Sequence of chain 1.F:
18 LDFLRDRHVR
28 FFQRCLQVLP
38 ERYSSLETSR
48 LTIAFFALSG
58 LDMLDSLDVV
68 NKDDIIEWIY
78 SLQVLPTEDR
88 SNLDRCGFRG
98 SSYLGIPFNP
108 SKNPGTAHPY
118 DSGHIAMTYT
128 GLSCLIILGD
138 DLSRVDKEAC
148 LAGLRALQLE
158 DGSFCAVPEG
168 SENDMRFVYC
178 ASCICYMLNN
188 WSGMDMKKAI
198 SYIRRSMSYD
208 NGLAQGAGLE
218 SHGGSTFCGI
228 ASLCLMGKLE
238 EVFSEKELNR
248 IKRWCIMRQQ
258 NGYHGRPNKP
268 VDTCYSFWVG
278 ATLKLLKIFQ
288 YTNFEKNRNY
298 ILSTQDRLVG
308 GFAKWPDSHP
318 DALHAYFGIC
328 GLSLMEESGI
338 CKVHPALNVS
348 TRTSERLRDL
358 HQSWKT

Sequence of chain 1.E:
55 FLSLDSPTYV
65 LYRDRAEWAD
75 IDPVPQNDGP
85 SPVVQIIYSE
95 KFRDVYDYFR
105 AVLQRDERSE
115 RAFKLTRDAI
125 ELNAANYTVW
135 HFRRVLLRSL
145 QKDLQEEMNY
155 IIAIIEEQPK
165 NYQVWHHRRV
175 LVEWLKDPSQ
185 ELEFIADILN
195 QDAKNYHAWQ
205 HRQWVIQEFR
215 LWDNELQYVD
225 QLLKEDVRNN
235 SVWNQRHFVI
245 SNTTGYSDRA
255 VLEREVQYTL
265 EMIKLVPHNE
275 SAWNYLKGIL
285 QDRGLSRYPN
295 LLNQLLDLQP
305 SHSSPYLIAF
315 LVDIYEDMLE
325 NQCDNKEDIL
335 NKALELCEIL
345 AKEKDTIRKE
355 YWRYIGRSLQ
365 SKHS

Sequence of chain 1.O:
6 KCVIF

The small molecule below binds the protein below.
Small molecule (SMILES): CC(C)=CCC/C(C)=C/CC/C(C)=C/CCN(C)CCO[P](=O)(O)OP(=O)(O)O

Binding-site contacts:
Ligand atom C15 contacts residue TYR176 of chain 1.F at 3.9 Å (hydrophobic).
Ligand atom O1B contacts residue ARG263 of chain 1.F at 2.9 Å (salt-bridge).
Ligand atom C12 contacts residue TRP275 of chain 1.F at 3.7 Å (hydrophobic).
Ligand atom C15 contacts residue ARG173 of chain 1.F at 3.8 Å.
Ligand atom O3B contacts residue TYR272 of chain 1.F at 3.7 Å.
Ligand atom O1A contacts residue LYS198 of chain 1.E at 3.5 Å (salt-bridge).
Ligand atom C14 contacts residue ARG173 of chain 1.F at 3.6 Å.
Ligand atom C18 contacts residue TYR126 of chain 1.F at 3.6 Å (hydrophobic).
Ligand atom C9 contacts residue TRP275 of chain 1.F at 3.8 Å (hydrophobic).
Ligand atom C5 contacts residue TYR166 of chain 1.E at 3.7 Å (hydrophobic).
Ligand atom C19 contacts residue ASN345 of chain 1.F at 3.6 Å.
Ligand atom C4 contacts residue VAL8 of chain 1.O at 3.7 Å (hydrophobic).
Ligand atom C17 contacts residue TYR126 of chain 1.F at 3.9 Å (hydrophobic).
Ligand atom C1 contacts residue TYR200 of chain 1.E at 3.4 Å (hydrophobic).
Ligand atom C14 contacts residue ILE9 of chain 1.O at 3.8 Å (hydrophobic).
Ligand atom C9 contacts residue GLY221 of chain 1.F at 3.9 Å.
Ligand atom C20 contacts residue THR127 of chain 1.F at 3.6 Å.
Ligand atom C10 contacts residue TYR272 of chain 1.F at 3.5 Å (hydrophobic).
Ligand atom O1A contacts residue ARG263 of chain 1.F at 3.0 Å (salt-bridge).
Ligand atom O2A contacts residue LYS164 of chain 1.E at 3.0 Å (salt-bridge).
Ligand atom O2B contacts residue HIS219 of chain 1.F at 2.5 Å (h-bond).
Ligand atom C1 contacts residue HIS201 of chain 1.E at 3.6 Å.
Ligand atom C10 contacts residue TRP275 of chain 1.F at 3.5 Å (hydrophobic).
Ligand atom C12 contacts residue ARG173 of chain 1.F at 3.8 Å.
Ligand atom C12 contacts residue CYS225 of chain 1.F at 3.9 Å (hydrophobic).
Ligand atom O2B contacts residue ARG263 of chain 1.F at 3.7 Å.
Ligand atom O1B contacts residue LYS266 of chain 1.F at 2.9 Å (salt-bridge).
Ligand atom C11 contacts residue ARG173 of chain 1.F at 3.7 Å.
Ligand atom C8 contacts residue GLY221 of chain 1.F at 3.9 Å.
Ligand atom C6 contacts residue HIS219 of chain 1.F at 3.6 Å.
Ligand atom PB contacts residue ARG263 of chain 1.F at 3.6 Å.
Ligand atom C19 contacts residue TYR126 of chain 1.F at 3.8 Å (hydrophobic).
Ligand atom O1A contacts residue TYR200 of chain 1.E at 3.1 Å (h-bond).
Ligand atom N3 contacts residue TYR166 of chain 1.E at 3.9 Å.
Ligand atom C14 contacts residue PHE10 of chain 1.O at 3.7 Å (hydrophobic).
Ligand atom C16 contacts residue TYR176 of chain 1.F at 3.9 Å (hydrophobic).
Ligand atom C2 contacts residue TYR166 of chain 1.E at 3.7 Å (hydrophobic).
Ligand atom C13 contacts residue ARG173 of chain 1.F at 3.8 Å.
Ligand atom O2B contacts residue TYR272 of chain 1.F at 3.5 Å (h-bond).
Ligand atom O1 contacts residue HIS201 of chain 1.E at 3.9 Å.